Sequence of chain 1.I:
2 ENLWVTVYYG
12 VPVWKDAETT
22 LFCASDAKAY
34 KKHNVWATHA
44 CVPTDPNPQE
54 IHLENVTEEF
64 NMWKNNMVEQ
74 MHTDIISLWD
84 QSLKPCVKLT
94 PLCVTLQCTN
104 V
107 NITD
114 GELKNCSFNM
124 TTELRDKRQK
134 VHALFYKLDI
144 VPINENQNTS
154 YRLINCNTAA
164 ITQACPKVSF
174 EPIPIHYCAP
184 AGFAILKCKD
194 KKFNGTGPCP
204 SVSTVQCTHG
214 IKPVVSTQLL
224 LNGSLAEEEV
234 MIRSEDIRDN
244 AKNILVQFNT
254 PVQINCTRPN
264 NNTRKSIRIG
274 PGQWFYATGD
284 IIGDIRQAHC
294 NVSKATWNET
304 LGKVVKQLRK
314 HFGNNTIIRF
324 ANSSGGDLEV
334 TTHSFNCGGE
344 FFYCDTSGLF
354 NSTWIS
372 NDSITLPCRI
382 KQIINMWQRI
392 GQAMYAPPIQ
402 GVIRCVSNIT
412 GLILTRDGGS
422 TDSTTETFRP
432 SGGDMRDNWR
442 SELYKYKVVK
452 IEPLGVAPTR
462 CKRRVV

Binding-site contacts:
Ligand atom O7 contacts residue PRO254 of chain 1.I at 3.9 Å.
Ligand atom C5 contacts residue ASN409 of chain 1.I at 3.6 Å.
Ligand atom C1 contacts residue ASN409 of chain 1.I at 1.4 Å.
Ligand atom C4 contacts residue ASN409 of chain 1.I at 4.2 Å.
Ligand atom O7 contacts residue ASN409 of chain 1.I at 2.8 Å (h-bond).
Ligand atom C3 contacts residue ASN409 of chain 1.I at 3.7 Å.
Ligand atom C7 contacts residue LEU228 of chain 1.I at 4.5 Å (hydrophobic).
Ligand atom C2 contacts residue ASN409 of chain 1.I at 2.4 Å.
Ligand atom C8 contacts residue ASN409 of chain 1.I at 4.1 Å.
Ligand atom C8 contacts residue GLY226 of chain 1.I at 3.0 Å.
Ligand atom C7 contacts residue THR411 of chain 1.I at 4.4 Å.
Ligand atom C7 contacts residue ASN409 of chain 1.I at 2.9 Å.
Ligand atom O7 contacts residue GLY226 of chain 1.I at 4.0 Å.
Ligand atom O7 contacts residue LEU228 of chain 1.I at 3.9 Å.
Ligand atom N2 contacts residue ASN409 of chain 1.I at 2.7 Å (h-bond).
Ligand atom C7 contacts residue GLY226 of chain 1.I at 4.0 Å.
Ligand atom O7 contacts residue THR411 of chain 1.I at 3.5 Å.
Ligand atom C8 contacts residue ASN225 of chain 1.I at 4.2 Å.
Ligand atom O5 contacts residue ASN409 of chain 1.I at 2.4 Å (h-bond).

The small molecule below binds the protein below.
Small molecule (SMILES): CC(=O)N[C@H]1[C@H](O[C@H]2[C@H](O)[C@@H](NC(C)=O)CO[C@@H]2CO)O[C@H](CO)[C@@H](O)[C@@H]1O